Binding-site contacts:
Ligand atom NE2 contacts residue LEU98 of chain 1.A at 3.9 Å.
Ligand atom OE1 contacts residue THR78 of chain 1.A at 2.7 Å (h-bond).
Ligand atom CD contacts residue THR78 of chain 1.A at 3.8 Å.
Ligand atom CE1 contacts residue TRP108 of chain 3.A at 3.3 Å (hydrophobic).
Ligand atom NE2 contacts residue TRP96 of chain 1.A at 3.6 Å.
Ligand atom NE2 contacts residue SER76 of chain 1.A at 2.9 Å (h-bond).
Ligand atom CB contacts residue TRP67 of chain 1.A at 3.5 Å (hydrophobic).
Ligand atom N contacts residue VAL35 of chain 1.A at 3.9 Å.
Ligand atom C contacts residue ALA34 of chain 1.A at 3.8 Å (hydrophobic).
Ligand atom CZ contacts residue TRP108 of chain 3.A at 3.3 Å (hydrophobic).
Ligand atom CD1 contacts residue TRP108 of chain 3.A at 3.8 Å (hydrophobic).
Ligand atom OE1 contacts residue TRP67 of chain 1.A at 3.7 Å.
Ligand atom C contacts residue SER33 of chain 1.A at 3.7 Å.
Ligand atom O contacts residue SER33 of chain 1.A at 2.7 Å (h-bond).
Ligand atom O contacts residue TYR31 of chain 1.A at 3.7 Å.
Ligand atom C contacts residue SER33 of chain 1.A at 3.5 Å.
Ligand atom CG contacts residue ALA74 of chain 1.A at 3.6 Å (hydrophobic).
Ligand atom NE2 contacts residue TRP80 of chain 1.A at 3.8 Å.
Ligand atom CD2 contacts residue TRP108 of chain 3.A at 3.2 Å (hydrophobic).
Ligand atom CB contacts residue TRP108 of chain 3.A at 3.8 Å (hydrophobic).
Ligand atom O contacts residue TRP108 of chain 3.A at 3.7 Å.
Ligand atom CA contacts residue TRP67 of chain 1.A at 3.5 Å (hydrophobic).
Ligand atom CG contacts residue TRP108 of chain 3.A at 3.7 Å (hydrophobic).
Ligand atom N contacts residue ALA34 of chain 1.A at 2.7 Å (h-bond).
Ligand atom CB contacts residue TYR42 of chain 1.A at 3.2 Å (hydrophobic).
Ligand atom NE2 contacts residue TRP67 of chain 1.A at 3.4 Å.
Ligand atom O contacts residue SER15 of chain 1.A at 3.6 Å.
Ligand atom CG contacts residue TYR42 of chain 1.A at 3.9 Å (hydrophobic).
Ligand atom CD contacts residue ARG72 of chain 1.A at 3.9 Å.
Ligand atom CE2 contacts residue TRP108 of chain 3.A at 2.8 Å (hydrophobic).
Ligand atom OE1 contacts residue LEU98 of chain 1.A at 3.6 Å.
Ligand atom O contacts residue ALA34 of chain 1.A at 3.5 Å.
Ligand atom CD contacts residue ALA74 of chain 1.A at 3.8 Å (hydrophobic).
Ligand atom CG contacts residue TRP67 of chain 1.A at 3.8 Å (hydrophobic).
Ligand atom CG contacts residue TRP67 of chain 1.A at 3.8 Å (hydrophobic).
Ligand atom CE1 contacts residue TRP67 of chain 1.A at 3.4 Å (hydrophobic).
Ligand atom CD2 contacts residue SER76 of chain 1.A at 3.5 Å.
Ligand atom N contacts residue SER33 of chain 1.A at 3.4 Å.
Ligand atom O contacts residue SER33 of chain 1.A at 3.5 Å.
Ligand atom CB contacts residue TRP67 of chain 1.A at 3.9 Å (hydrophobic).

The small molecule below binds the protein below.
Small molecule (SMILES): CC(=O)N[C@H]1CSSC[C@@H](C(N)=O)NC(=O)[C@H](Cc2ccccc2)NC(=O)[C@H](CCC(N)=O)NC(=O)[C@@H]2CCCN2C(=O)[C@H](Cc2c[nH]cn2)NC1=O

Sequence of chain 3.A:
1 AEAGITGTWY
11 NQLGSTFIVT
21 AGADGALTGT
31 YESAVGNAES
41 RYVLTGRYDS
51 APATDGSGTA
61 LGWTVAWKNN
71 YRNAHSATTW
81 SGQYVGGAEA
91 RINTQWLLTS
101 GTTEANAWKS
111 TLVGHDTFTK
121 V

Sequence of chain 1.A:
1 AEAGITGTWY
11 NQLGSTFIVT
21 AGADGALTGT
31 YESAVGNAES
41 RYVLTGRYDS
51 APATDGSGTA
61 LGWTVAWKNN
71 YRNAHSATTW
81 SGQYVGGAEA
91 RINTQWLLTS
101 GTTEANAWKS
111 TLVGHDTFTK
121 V